A protein and the small-molecule ligand that binds it are described below.
Small molecule (SMILES): CC(=O)N[C@@H]1[C@@H](O)[C@H](O)[C@@H](CO)O[C@H]1O

Sequence of chain 1.B:
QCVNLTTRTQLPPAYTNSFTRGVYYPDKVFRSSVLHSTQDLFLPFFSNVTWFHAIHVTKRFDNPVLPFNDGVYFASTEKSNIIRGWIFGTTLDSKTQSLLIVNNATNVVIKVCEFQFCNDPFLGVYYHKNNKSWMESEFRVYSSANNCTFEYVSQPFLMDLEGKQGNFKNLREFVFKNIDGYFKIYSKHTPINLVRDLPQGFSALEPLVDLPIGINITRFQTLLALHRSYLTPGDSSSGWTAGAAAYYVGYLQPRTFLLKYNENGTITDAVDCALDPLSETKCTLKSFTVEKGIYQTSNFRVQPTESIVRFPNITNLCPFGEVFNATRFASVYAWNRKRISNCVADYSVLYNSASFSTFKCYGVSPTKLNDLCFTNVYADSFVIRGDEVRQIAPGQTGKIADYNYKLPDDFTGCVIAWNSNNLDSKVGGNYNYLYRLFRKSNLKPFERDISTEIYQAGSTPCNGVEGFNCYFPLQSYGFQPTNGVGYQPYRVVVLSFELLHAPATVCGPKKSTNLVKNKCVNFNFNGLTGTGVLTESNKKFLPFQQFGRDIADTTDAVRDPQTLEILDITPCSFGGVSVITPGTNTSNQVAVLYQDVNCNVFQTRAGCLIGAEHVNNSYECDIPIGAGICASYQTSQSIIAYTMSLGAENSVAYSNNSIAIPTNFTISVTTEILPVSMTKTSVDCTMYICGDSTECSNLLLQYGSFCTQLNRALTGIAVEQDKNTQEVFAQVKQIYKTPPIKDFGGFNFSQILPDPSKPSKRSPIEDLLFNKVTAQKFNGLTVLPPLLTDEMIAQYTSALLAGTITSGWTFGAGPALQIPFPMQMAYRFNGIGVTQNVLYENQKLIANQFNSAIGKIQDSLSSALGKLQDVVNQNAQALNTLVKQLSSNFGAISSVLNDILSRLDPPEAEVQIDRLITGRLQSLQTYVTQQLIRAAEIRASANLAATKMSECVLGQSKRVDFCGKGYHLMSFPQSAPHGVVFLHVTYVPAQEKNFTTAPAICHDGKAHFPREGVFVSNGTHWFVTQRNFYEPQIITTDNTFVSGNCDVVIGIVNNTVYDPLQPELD

Binding-site contacts:
Ligand atom C7 contacts residue ASN616 of chain 1.B at 3.8 Å.
Ligand atom C1 contacts residue ASN616 of chain 1.B at 1.4 Å.
Ligand atom O7 contacts residue ASN616 of chain 1.B at 4.3 Å.
Ligand atom C3 contacts residue ASN616 of chain 1.B at 3.8 Å.
Ligand atom C5 contacts residue ASN616 of chain 1.B at 3.7 Å.
Ligand atom C4 contacts residue ASN616 of chain 1.B at 4.2 Å.
Ligand atom O5 contacts residue ASN616 of chain 1.B at 2.4 Å (h-bond).
Ligand atom N2 contacts residue ASN616 of chain 1.B at 2.9 Å (h-bond).
Ligand atom C2 contacts residue ASN616 of chain 1.B at 2.5 Å.